Sequence of chain 1.A:
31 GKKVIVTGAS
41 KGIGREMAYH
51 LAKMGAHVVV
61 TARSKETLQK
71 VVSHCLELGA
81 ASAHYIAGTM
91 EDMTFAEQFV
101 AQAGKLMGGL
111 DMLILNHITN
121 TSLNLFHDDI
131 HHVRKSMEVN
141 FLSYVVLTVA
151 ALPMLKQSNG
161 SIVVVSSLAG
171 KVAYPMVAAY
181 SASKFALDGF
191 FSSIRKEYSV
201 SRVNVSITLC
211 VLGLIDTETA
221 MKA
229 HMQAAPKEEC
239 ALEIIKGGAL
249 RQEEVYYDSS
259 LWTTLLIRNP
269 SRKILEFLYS

The small molecule below binds the protein below.
Small molecule (SMILES): CC1=CC[C@@]2(C[C@@H]1O)[C@@H](C(=O)O)CC[C@H]2C(C)C

Binding-site contacts:
Ligand atom C5 contacts residue LEU214 of chain 1.A at 3.8 Å (hydrophobic).
Ligand atom C12 contacts residue VAL177 of chain 1.A at 4.1 Å (hydrophobic).
Ligand atom C2 contacts residue TYR174 of chain 1.A at 4.4 Å (hydrophobic).
Ligand atom O3 contacts residue NAP1 of chain 1.E at 2.8 Å.
Ligand atom C15 contacts residue SER167 of chain 1.A at 3.6 Å.
Ligand atom O1 contacts residue LEU214 of chain 1.A at 3.9 Å.
Ligand atom C14 contacts residue VAL177 of chain 1.A at 3.3 Å (hydrophobic).
Ligand atom C6 contacts residue LEU214 of chain 1.A at 4.3 Å (hydrophobic).
Ligand atom C3 contacts residue ALA169 of chain 1.A at 4.3 Å (hydrophobic).
Ligand atom C13 contacts residue THR121 of chain 1.A at 4.1 Å.
Ligand atom C3 contacts residue SER167 of chain 1.A at 4.4 Å.
Ligand atom O3 contacts residue TYR180 of chain 1.A at 3.4 Å (h-bond).
Ligand atom O3 contacts residue LEU212 of chain 1.A at 4.1 Å.
Ligand atom C3 contacts residue TYR180 of chain 1.A at 4.3 Å (hydrophobic).
Ligand atom C7 contacts residue TYR174 of chain 1.A at 4.2 Å (hydrophobic).
Ligand atom C12 contacts residue LEU123 of chain 1.A at 4.3 Å (hydrophobic).
Ligand atom O1 contacts residue LEU212 of chain 1.A at 4.4 Å.
Ligand atom O1 contacts residue SER167 of chain 1.A at 4.2 Å.
Ligand atom O2 contacts residue SER167 of chain 1.A at 4.1 Å.
Ligand atom C15 contacts residue TYR180 of chain 1.A at 3.2 Å (hydrophobic).
Ligand atom C10 contacts residue NAP1 of chain 1.E at 3.1 Å.
Ligand atom O1 contacts residue GLY213 of chain 1.A at 4.0 Å.
Ligand atom O2 contacts residue NAP1 of chain 1.E at 3.6 Å.
Ligand atom C13 contacts residue LEU123 of chain 1.A at 3.9 Å (hydrophobic).
Ligand atom O3 contacts residue SER167 of chain 1.A at 2.5 Å (h-bond).
Ligand atom C11 contacts residue NAP1 of chain 1.E at 3.3 Å.
Ligand atom O1 contacts residue NAP1 of chain 1.E at 4.4 Å.
Ligand atom C2 contacts residue ALA169 of chain 1.A at 4.5 Å (hydrophobic).
Ligand atom C15 contacts residue NAP1 of chain 1.E at 3.2 Å.
Ligand atom C14 contacts residue LEU123 of chain 1.A at 3.6 Å (hydrophobic).
Ligand atom O2 contacts residue TYR180 of chain 1.A at 2.3 Å (h-bond).